Sequence of chain 1.B:
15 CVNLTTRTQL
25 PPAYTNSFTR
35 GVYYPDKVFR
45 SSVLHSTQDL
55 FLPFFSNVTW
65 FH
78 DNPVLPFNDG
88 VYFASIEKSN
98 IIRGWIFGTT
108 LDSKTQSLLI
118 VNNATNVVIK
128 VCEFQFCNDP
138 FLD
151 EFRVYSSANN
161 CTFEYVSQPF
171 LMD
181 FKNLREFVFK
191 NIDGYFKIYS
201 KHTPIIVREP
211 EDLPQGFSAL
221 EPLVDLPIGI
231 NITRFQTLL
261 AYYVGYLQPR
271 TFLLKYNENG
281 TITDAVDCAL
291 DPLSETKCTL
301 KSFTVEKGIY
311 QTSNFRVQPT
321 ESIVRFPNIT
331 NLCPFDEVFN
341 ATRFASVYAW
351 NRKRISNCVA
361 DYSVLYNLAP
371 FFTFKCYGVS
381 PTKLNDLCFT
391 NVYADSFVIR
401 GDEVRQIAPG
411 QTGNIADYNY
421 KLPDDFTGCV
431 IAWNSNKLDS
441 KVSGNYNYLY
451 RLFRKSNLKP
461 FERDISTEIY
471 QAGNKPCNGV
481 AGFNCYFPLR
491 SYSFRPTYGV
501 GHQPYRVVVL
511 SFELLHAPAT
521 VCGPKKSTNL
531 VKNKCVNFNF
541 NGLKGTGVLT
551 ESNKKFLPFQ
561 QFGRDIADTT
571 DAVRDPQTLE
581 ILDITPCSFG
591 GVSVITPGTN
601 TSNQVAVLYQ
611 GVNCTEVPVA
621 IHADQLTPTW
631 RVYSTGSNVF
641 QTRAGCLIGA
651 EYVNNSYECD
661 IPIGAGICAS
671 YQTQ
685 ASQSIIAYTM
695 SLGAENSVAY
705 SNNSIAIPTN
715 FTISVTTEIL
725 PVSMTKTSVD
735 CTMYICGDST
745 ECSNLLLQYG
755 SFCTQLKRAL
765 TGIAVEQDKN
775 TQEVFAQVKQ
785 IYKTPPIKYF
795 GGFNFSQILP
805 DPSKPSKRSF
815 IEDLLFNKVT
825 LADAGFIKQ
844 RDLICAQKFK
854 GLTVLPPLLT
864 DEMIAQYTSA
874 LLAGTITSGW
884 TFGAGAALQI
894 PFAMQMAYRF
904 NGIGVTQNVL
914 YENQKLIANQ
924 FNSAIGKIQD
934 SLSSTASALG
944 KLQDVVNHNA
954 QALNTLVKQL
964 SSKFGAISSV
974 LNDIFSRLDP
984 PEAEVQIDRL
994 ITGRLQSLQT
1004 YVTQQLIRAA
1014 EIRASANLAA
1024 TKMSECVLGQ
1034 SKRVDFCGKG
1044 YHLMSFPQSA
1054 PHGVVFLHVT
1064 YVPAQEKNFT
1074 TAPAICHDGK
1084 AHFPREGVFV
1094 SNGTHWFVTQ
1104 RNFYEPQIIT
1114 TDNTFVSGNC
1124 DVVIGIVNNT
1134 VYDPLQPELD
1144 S

A small-molecule ligand and the protein it binds are described below.
Small molecule (SMILES): CC(=O)N[C@@H]1[C@@H](O)[C@H](O)[C@@H](CO)O[C@H]1O

Binding-site contacts:
Ligand atom N2 contacts residue ASN1071 of chain 1.C at 2.9 Å (h-bond).
Ligand atom C3 contacts residue ASN1071 of chain 1.C at 3.8 Å.
Ligand atom C3 contacts residue GLN892 of chain 1.B at 4.1 Å.
Ligand atom C2 contacts residue ASN1071 of chain 1.C at 2.5 Å.
Ligand atom C7 contacts residue ASN1071 of chain 1.C at 3.7 Å.
Ligand atom C8 contacts residue LYS1070 of chain 1.C at 3.8 Å.
Ligand atom C2 contacts residue GLN892 of chain 1.B at 4.3 Å.
Ligand atom O5 contacts residue GLN892 of chain 1.B at 4.3 Å.
Ligand atom C4 contacts residue ASN1071 of chain 1.C at 4.2 Å.
Ligand atom N2 contacts residue GLN892 of chain 1.B at 4.5 Å.
Ligand atom O7 contacts residue ASN1071 of chain 1.C at 4.1 Å.
Ligand atom O4 contacts residue ALA703 of chain 1.C at 4.3 Å.
Ligand atom C8 contacts residue GLU1069 of chain 1.C at 3.7 Å.
Ligand atom O5 contacts residue ASN1071 of chain 1.C at 2.4 Å (h-bond).
Ligand atom C1 contacts residue GLN892 of chain 1.B at 3.8 Å.
Ligand atom C6 contacts residue ALA703 of chain 1.C at 3.9 Å (hydrophobic).
Ligand atom C5 contacts residue ALA703 of chain 1.C at 3.8 Å (hydrophobic).
Ligand atom C8 contacts residue ASN1071 of chain 1.C at 4.2 Å.
Ligand atom C5 contacts residue ASN1071 of chain 1.C at 3.7 Å.
Ligand atom C5 contacts residue GLN892 of chain 1.B at 4.1 Å.
Ligand atom C1 contacts residue ASN1071 of chain 1.C at 1.4 Å.

Sequence of chain 1.C:
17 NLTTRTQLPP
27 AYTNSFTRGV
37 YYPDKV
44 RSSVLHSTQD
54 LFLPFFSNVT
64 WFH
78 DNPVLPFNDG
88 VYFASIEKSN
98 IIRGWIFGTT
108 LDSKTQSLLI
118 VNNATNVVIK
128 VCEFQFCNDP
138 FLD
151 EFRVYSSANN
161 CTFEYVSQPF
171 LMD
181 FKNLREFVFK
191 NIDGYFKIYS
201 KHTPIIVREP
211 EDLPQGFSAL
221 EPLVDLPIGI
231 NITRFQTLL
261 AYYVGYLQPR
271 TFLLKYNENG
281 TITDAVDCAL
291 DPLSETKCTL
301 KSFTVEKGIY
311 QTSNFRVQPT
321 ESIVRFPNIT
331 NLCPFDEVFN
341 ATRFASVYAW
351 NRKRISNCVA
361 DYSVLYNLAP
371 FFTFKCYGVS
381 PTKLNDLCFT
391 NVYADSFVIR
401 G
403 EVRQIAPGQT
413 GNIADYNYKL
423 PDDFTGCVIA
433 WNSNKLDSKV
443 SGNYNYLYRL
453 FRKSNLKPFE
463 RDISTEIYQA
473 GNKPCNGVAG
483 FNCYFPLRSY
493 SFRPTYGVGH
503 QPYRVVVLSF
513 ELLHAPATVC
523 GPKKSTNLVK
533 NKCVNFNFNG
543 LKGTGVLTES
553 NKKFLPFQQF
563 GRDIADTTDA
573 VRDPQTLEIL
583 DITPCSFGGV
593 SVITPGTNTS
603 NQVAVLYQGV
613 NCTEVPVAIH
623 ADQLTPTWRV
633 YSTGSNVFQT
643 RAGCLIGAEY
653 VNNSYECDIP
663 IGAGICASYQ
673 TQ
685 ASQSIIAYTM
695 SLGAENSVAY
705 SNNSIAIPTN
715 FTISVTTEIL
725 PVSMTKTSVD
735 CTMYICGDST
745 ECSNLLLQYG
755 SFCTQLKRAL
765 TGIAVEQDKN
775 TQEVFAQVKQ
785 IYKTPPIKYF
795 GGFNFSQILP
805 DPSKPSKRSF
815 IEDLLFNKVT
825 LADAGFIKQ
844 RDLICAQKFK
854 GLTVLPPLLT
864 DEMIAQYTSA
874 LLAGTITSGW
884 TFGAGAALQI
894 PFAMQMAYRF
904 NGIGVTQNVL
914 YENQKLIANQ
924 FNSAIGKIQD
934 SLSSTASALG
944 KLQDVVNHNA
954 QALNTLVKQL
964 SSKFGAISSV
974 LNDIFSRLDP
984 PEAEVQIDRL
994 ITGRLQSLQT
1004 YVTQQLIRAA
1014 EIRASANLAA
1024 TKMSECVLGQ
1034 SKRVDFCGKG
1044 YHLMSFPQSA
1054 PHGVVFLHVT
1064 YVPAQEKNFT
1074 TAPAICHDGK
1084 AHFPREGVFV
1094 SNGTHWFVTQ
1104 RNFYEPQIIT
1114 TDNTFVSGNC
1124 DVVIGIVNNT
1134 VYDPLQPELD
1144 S